The protein below binds the small molecule below.
Small molecule (SMILES): CC(=O)N[C@@H]1[C@@H](O)[C@H](O)[C@@H](CO)O[C@H]1O

Sequence of chain 34.A:
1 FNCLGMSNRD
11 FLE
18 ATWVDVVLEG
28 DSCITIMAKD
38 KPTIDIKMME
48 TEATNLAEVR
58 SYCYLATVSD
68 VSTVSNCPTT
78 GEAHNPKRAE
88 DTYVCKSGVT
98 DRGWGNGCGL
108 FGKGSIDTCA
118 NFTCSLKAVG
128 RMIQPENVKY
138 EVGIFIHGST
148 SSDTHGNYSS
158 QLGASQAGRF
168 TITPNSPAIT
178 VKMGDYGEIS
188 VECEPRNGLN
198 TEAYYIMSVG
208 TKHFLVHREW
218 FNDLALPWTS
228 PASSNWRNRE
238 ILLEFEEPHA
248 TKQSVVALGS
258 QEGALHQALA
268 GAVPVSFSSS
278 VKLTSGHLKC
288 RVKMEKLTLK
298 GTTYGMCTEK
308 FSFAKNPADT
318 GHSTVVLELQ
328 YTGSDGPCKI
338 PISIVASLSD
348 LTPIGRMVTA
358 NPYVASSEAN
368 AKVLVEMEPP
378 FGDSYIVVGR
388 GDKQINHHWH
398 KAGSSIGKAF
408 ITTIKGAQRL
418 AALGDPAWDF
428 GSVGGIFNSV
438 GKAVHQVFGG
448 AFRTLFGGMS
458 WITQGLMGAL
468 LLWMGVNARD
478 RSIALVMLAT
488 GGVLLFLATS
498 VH

Binding-site contacts:
Ligand atom N2 contacts residue ASN118 of chain 34.A at 2.9 Å (h-bond).
Ligand atom O7 contacts residue TYR90 of chain 34.A at 3.8 Å.
Ligand atom C7 contacts residue TYR90 of chain 34.A at 4.2 Å (hydrophobic).
Ligand atom C8 contacts residue ASP67 of chain 34.A at 3.3 Å.
Ligand atom C8 contacts residue SER66 of chain 34.A at 3.3 Å.
Ligand atom O5 contacts residue THR89 of chain 34.A at 4.5 Å.
Ligand atom C5 contacts residue THR89 of chain 34.A at 4.5 Å.
Ligand atom N2 contacts residue ASP67 of chain 34.A at 4.5 Å.
Ligand atom C4 contacts residue ASN118 of chain 34.A at 4.2 Å.
Ligand atom O7 contacts residue ASP67 of chain 34.A at 2.8 Å (salt-bridge).
Ligand atom O6 contacts residue THR120 of chain 34.A at 3.1 Å (h-bond).
Ligand atom C5 contacts residue ASN118 of chain 34.A at 3.6 Å.
Ligand atom O6 contacts residue PHE119 of chain 34.A at 3.0 Å (h-bond).
Ligand atom O7 contacts residue ASN118 of chain 34.A at 4.3 Å.
Ligand atom C2 contacts residue ASN118 of chain 34.A at 2.4 Å.
Ligand atom C5 contacts residue THR120 of chain 34.A at 4.0 Å.
Ligand atom C1 contacts residue THR89 of chain 34.A at 4.2 Å.
Ligand atom C6 contacts residue THR120 of chain 34.A at 3.4 Å.
Ligand atom O5 contacts residue ASN118 of chain 34.A at 2.4 Å (h-bond).
Ligand atom O6 contacts residue THR89 of chain 34.A at 4.0 Å.
Ligand atom O5 contacts residue THR120 of chain 34.A at 3.2 Å (h-bond).
Ligand atom C8 contacts residue ASN118 of chain 34.A at 3.6 Å.
Ligand atom N2 contacts residue TYR90 of chain 34.A at 4.2 Å.
Ligand atom C7 contacts residue ASN118 of chain 34.A at 3.4 Å.
Ligand atom C3 contacts residue ASN118 of chain 34.A at 3.8 Å.
Ligand atom C7 contacts residue ASP67 of chain 34.A at 3.3 Å.
Ligand atom C1 contacts residue ASN118 of chain 34.A at 1.4 Å.
Ligand atom C1 contacts residue THR120 of chain 34.A at 4.4 Å.
Ligand atom O5 contacts residue PHE119 of chain 34.A at 4.1 Å.
Ligand atom C6 contacts residue PHE119 of chain 34.A at 4.2 Å (hydrophobic).